This small molecule binds to this protein.
Small molecule (SMILES): CO[C@@H]1[C@@H](C)[C@@H](OC)/C=C/C=C/CCOC(=O)[C@@H]2CCCN(N2)C(=O)[C@H](Cc2cccc(O)c2)NC(=O)[C@H](C(C)C)NC(=O)[C@@H]1C

Binding-site contacts:
Ligand atom O2 contacts residue ARG55 of chain 1.D at 3.0 Å.
Ligand atom C19 contacts residue HIS126 of chain 1.D at 3.5 Å.
Ligand atom C34 contacts residue GLY72 of chain 1.D at 3.7 Å.
Ligand atom C8 contacts residue PHE113 of chain 1.D at 3.4 Å (hydrophobic).
Ligand atom C11 contacts residue HIS126 of chain 1.D at 3.8 Å.
Ligand atom C21 contacts residue ASN102 of chain 1.D at 3.9 Å.
Ligand atom C23 contacts residue ALA101 of chain 1.D at 3.9 Å (hydrophobic).
Ligand atom N3 contacts residue GLN63 of chain 1.D at 2.9 Å (h-bond).
Ligand atom O4 contacts residue HIS126 of chain 1.D at 2.7 Å (h-bond).
Ligand atom O5 contacts residue GLN63 of chain 1.D at 2.9 Å (h-bond).
Ligand atom C8 contacts residue GLN63 of chain 1.D at 3.7 Å.
Ligand atom O3 contacts residue ALA101 of chain 1.D at 3.1 Å.
Ligand atom O3 contacts residue ASN102 of chain 1.D at 2.8 Å (h-bond).
Ligand atom C24 contacts residue GLN111 of chain 1.D at 3.6 Å.
Ligand atom C9 contacts residue GLN63 of chain 1.D at 3.9 Å.
Ligand atom C22 contacts residue GLN111 of chain 1.D at 3.4 Å.
Ligand atom O3 contacts residue HIS126 of chain 1.D at 3.1 Å.
Ligand atom N4 contacts residue ASN102 of chain 1.D at 2.9 Å (h-bond).
Ligand atom C6 contacts residue MET61 of chain 1.D at 3.6 Å (hydrophobic).
Ligand atom C7 contacts residue PHE113 of chain 1.D at 3.7 Å (hydrophobic).
Ligand atom C7 contacts residue HIS126 of chain 1.D at 3.9 Å.
Ligand atom O1 contacts residue PHE60 of chain 1.D at 3.9 Å.
Ligand atom O4 contacts residue LEU122 of chain 1.D at 3.7 Å.
Ligand atom C8 contacts residue ALA101 of chain 1.D at 3.9 Å (hydrophobic).
Ligand atom C25 contacts residue ILE57 of chain 1.D at 3.8 Å (hydrophobic).
Ligand atom C24 contacts residue THR73 of chain 1.D at 3.6 Å.
Ligand atom O2 contacts residue GLN63 of chain 1.D at 3.5 Å (h-bond).
Ligand atom N2 contacts residue GLN63 of chain 1.D at 3.4 Å (h-bond).
Ligand atom C12 contacts residue ASN102 of chain 1.D at 3.5 Å.
Ligand atom C18 contacts residue HIS126 of chain 1.D at 3.5 Å.
Ligand atom C23 contacts residue GLN111 of chain 1.D at 3.5 Å.
Ligand atom C11 contacts residue ALA101 of chain 1.D at 3.7 Å (hydrophobic).
Ligand atom O6 contacts residue ALA103 of chain 1.D at 3.6 Å.
Ligand atom C8 contacts residue HIS126 of chain 1.D at 3.8 Å.
Ligand atom O5 contacts residue ARG55 of chain 1.D at 3.6 Å (salt-bridge).
Ligand atom C20 contacts residue GLN63 of chain 1.D at 3.8 Å.
Ligand atom C11 contacts residue ASN102 of chain 1.D at 3.9 Å.
Ligand atom C20 contacts residue ASN102 of chain 1.D at 3.8 Å.
Ligand atom C34 contacts residue ARG55 of chain 1.D at 3.6 Å.
Ligand atom C13 contacts residue ASN102 of chain 1.D at 3.5 Å.

Sequence of chain 1.D:
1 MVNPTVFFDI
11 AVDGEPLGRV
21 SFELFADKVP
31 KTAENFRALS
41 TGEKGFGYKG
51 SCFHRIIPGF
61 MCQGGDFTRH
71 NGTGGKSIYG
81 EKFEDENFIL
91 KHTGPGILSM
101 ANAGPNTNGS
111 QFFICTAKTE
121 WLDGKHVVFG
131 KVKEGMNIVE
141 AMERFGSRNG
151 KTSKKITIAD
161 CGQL